Sequence of chain 1.A:
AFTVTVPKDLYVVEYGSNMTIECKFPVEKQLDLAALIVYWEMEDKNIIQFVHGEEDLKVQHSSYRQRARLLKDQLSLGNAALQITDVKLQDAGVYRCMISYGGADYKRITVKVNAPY

This small molecule binds to this protein.
Small molecule (SMILES): CCNC(=O)[C@@H]1CSCC(=O)N[C@@H](Cc2ccccc2)C(=O)N[C@@H](CC(C)C)C(=O)N[C@@H](Cc2ccccc2)C(=O)N[C@@H](C(C)C)C(=O)N[C@@H]([C@@H](C)CC)C(=O)N[C@@H](CCCN=C(N)N)C(=O)N[C@@H](CC(=O)O)C(=O)N[C@@H](CCCN=C(N)N)C(=O)N[C@@H](C(C)C)C(=O)N[C@@H](Cc2ccccc2)C(=O)N[C@@H](/C=C/CN=C(N)N)C(=O)N1

Binding-site contacts:
Ligand atom CE2 contacts residue MET99 of chain 1.A at 4.0 Å (hydrophobic).
Ligand atom CZ contacts residue TYR40 of chain 1.A at 2.1 Å (hydrophobic).
Ligand atom CB contacts residue TYR107 of chain 1.A at 3.7 Å (hydrophobic).
Ligand atom CE1 contacts residue SER101 of chain 1.A at 3.8 Å.
Ligand atom NH1 contacts residue LYS108 of chain 1.A at 3.6 Å.
Ligand atom CD contacts residue ARG97 of chain 1.A at 3.5 Å.
Ligand atom CE1 contacts residue GLU42 of chain 1.A at 3.5 Å.
Ligand atom CD1 contacts residue TYR107 of chain 1.A at 4.0 Å (hydrophobic).
Ligand atom CG contacts residue MET99 of chain 1.A at 4.0 Å (hydrophobic).
Ligand atom CA contacts residue VAL60 of chain 1.A at 3.2 Å (hydrophobic).
Ligand atom CZ contacts residue ILE38 of chain 1.A at 4.1 Å (hydrophobic).
Ligand atom NE contacts residue ARG97 of chain 1.A at 3.5 Å (salt-bridge).
Ligand atom CE2 contacts residue TYR107 of chain 1.A at 3.8 Å (hydrophobic).
Ligand atom CB contacts residue GLN50 of chain 1.A at 3.7 Å.
Ligand atom CE2 contacts residue TYR40 of chain 1.A at 3.3 Å (hydrophobic).
Ligand atom CA contacts residue GLN50 of chain 1.A at 3.4 Å.
Ligand atom CG2 contacts residue ASP106 of chain 1.A at 3.9 Å.
Ligand atom CD2 contacts residue MET99 of chain 1.A at 4.0 Å (hydrophobic).
Ligand atom CZ contacts residue ASP106 of chain 1.A at 3.5 Å.
Ligand atom C contacts residue GLN50 of chain 1.A at 3.7 Å.
Ligand atom CD1 contacts residue ALA105 of chain 1.A at 3.7 Å (hydrophobic).
Ligand atom CZ contacts residue MET99 of chain 1.A at 4.0 Å (hydrophobic).
Ligand atom NH2 contacts residue ASP106 of chain 1.A at 2.7 Å (salt-bridge).
Ligand atom CE1 contacts residue TYR40 of chain 1.A at 2.7 Å (hydrophobic).
Ligand atom CZ contacts residue ARG97 of chain 1.A at 3.9 Å.
Ligand atom N contacts residue VAL60 of chain 1.A at 3.9 Å.
Ligand atom O contacts residue TYR107 of chain 1.A at 3.4 Å.
Ligand atom CZ contacts residue TYR107 of chain 1.A at 3.8 Å (hydrophobic).
Ligand atom O contacts residue TYR40 of chain 1.A at 3.5 Å.
Ligand atom NH1 contacts residue TYR107 of chain 1.A at 2.7 Å (h-bond).
Ligand atom CZ contacts residue TYR107 of chain 1.A at 3.4 Å (hydrophobic).
Ligand atom CD1 contacts residue MET99 of chain 1.A at 3.8 Å (hydrophobic).
Ligand atom CG2 contacts residue TYR107 of chain 1.A at 3.9 Å (hydrophobic).
Ligand atom CD1 contacts residue ASP106 of chain 1.A at 3.6 Å.
Ligand atom CB contacts residue TYR107 of chain 1.A at 3.9 Å (hydrophobic).
Ligand atom CD1 contacts residue MET99 of chain 1.A at 3.7 Å (hydrophobic).
Ligand atom CE1 contacts residue MET99 of chain 1.A at 3.8 Å (hydrophobic).
Ligand atom N contacts residue GLN50 of chain 1.A at 3.5 Å (h-bond).
Ligand atom NH1 contacts residue ASP106 of chain 1.A at 3.6 Å (salt-bridge).
Ligand atom CD1 contacts residue GLU42 of chain 1.A at 3.1 Å.